Sequence of chain 1.C:
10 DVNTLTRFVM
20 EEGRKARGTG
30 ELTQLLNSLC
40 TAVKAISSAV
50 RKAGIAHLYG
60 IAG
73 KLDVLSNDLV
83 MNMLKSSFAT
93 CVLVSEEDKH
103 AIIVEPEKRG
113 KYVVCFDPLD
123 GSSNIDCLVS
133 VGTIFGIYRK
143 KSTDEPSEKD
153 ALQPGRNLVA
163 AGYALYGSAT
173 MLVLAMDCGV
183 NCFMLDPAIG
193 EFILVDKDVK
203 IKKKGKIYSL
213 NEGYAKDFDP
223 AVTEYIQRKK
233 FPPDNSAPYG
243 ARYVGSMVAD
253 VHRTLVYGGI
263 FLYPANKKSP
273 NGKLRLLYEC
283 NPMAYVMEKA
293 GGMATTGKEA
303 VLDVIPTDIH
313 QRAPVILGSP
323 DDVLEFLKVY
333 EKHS

Binding-site contacts:
Ligand atom C8 contacts residue THR32 of chain 1.A at 3.4 Å.
Ligand atom S6 contacts residue ALA25 of chain 1.A at 3.8 Å.
Ligand atom O17 contacts residue GLY22 of chain 1.A at 3.6 Å.
Ligand atom O16 contacts residue GLU30 of chain 1.A at 3.6 Å (salt-bridge).
Ligand atom O16 contacts residue THR32 of chain 1.A at 3.0 Å (h-bond).
Ligand atom O21 contacts residue LEU31 of chain 1.A at 3.8 Å.
Ligand atom C12 contacts residue LEU31 of chain 1.A at 3.7 Å (hydrophobic).
Ligand atom N4 contacts residue THR28 of chain 1.A at 3.6 Å.
Ligand atom C8 contacts residue LEU31 of chain 1.A at 3.8 Å (hydrophobic).
Ligand atom C2 contacts residue GLY22 of chain 1.A at 3.5 Å.
Ligand atom C7 contacts residue GLY29 of chain 1.A at 3.3 Å.
Ligand atom S1 contacts residue GLY29 of chain 1.A at 3.7 Å.
Ligand atom C14 contacts residue THR28 of chain 1.C at 3.4 Å.
Ligand atom O16 contacts residue LEU31 of chain 1.A at 3.2 Å (h-bond).
Ligand atom C13 contacts residue ARG23 of chain 1.A at 3.6 Å.
Ligand atom C13 contacts residue 95S1 of chain 1.K at 3.7 Å.
Ligand atom C12 contacts residue GLY22 of chain 1.A at 3.6 Å.
Ligand atom BR19 contacts residue GLY29 of chain 1.C at 3.8 Å.
Ligand atom N4 contacts residue GLY29 of chain 1.A at 3.1 Å (h-bond).
Ligand atom N9 contacts residue GLY27 of chain 1.A at 3.0 Å (h-bond).
Ligand atom O15 contacts residue GLY27 of chain 1.A at 3.3 Å.
Ligand atom N4 contacts residue GLY22 of chain 1.A at 3.6 Å.
Ligand atom BR19 contacts residue MET19 of chain 1.A at 3.7 Å.
Ligand atom C14 contacts residue 95S1 of chain 1.K at 3.4 Å.
Ligand atom N9 contacts residue GLY29 of chain 1.A at 3.7 Å.
Ligand atom C7 contacts residue GLY22 of chain 1.A at 3.5 Å.
Ligand atom C8 contacts residue GLY22 of chain 1.A at 3.4 Å.
Ligand atom O16 contacts residue GLY29 of chain 1.A at 3.2 Å.
Ligand atom C7 contacts residue GLY27 of chain 1.A at 3.6 Å.
Ligand atom S5 contacts residue MET19 of chain 1.A at 3.7 Å.
Ligand atom O17 contacts residue THR32 of chain 1.A at 2.8 Å (h-bond).
Ligand atom C20 contacts residue VAL18 of chain 1.A at 3.6 Å (hydrophobic).
Ligand atom C14 contacts residue ARG23 of chain 1.A at 3.4 Å.
Ligand atom N11 contacts residue 95S1 of chain 1.K at 3.5 Å.
Ligand atom O17 contacts residue GLY29 of chain 1.A at 3.2 Å.
Ligand atom N4 contacts residue GLY27 of chain 1.A at 3.1 Å.
Ligand atom C3 contacts residue 95S1 of chain 1.K at 3.7 Å.
Ligand atom N9 contacts residue GLY22 of chain 1.A at 3.5 Å (h-bond).
Ligand atom C10 contacts residue GLY22 of chain 1.A at 3.8 Å.
Ligand atom N11 contacts residue ARG23 of chain 1.A at 3.6 Å.

Sequence of chain 1.A:
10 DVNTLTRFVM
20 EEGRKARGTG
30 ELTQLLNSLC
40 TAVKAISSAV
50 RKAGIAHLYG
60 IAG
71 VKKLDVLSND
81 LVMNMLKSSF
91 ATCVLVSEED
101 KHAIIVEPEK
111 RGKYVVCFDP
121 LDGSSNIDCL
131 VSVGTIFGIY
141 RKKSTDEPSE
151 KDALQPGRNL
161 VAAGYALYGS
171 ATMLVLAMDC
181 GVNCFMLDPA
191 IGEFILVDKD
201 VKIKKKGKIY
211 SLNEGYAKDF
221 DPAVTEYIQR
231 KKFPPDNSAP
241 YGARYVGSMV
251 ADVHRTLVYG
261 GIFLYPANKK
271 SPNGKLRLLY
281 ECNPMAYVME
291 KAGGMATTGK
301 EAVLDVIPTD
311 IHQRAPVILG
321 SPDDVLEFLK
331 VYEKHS

This protein binds this small molecule.
Small molecule (SMILES): COCCc1sc(S(=O)(=O)NC(=O)Nc2ncc(Br)s2)cc1C